Sequence of chain 46.D:
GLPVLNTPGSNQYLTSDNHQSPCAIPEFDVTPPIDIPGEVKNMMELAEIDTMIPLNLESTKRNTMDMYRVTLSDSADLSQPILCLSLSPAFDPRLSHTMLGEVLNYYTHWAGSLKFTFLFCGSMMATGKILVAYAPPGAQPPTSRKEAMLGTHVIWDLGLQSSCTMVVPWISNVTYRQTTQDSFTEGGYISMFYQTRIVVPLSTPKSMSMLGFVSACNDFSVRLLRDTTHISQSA

Binding-site contacts:
Ligand atom C21 contacts residue PHE236 of chain 46.B at 3.4 Å (hydrophobic).
Ligand atom C12 contacts residue PHE236 of chain 46.B at 3.8 Å (hydrophobic).
Ligand atom C19 contacts residue TYR110 of chain 46.B at 3.7 Å (hydrophobic).
Ligand atom N4 contacts residue LEU239 of chain 46.B at 3.8 Å.
Ligand atom C20 contacts residue PHE236 of chain 46.B at 3.2 Å (hydrophobic).
Ligand atom C8 contacts residue PHE132 of chain 46.B at 3.4 Å (hydrophobic).
Ligand atom C8 contacts residue ILE108 of chain 46.B at 3.8 Å (hydrophobic).
Ligand atom N3 contacts residue ILE192 of chain 46.B at 3.8 Å.
Ligand atom C7 contacts residue PHE132 of chain 46.B at 3.6 Å (hydrophobic).
Ligand atom C19 contacts residue PHE236 of chain 46.B at 3.5 Å (hydrophobic).
Ligand atom C9 contacts residue ILE108 of chain 46.B at 3.5 Å (hydrophobic).
Ligand atom C20 contacts residue TYR110 of chain 46.B at 3.5 Å (hydrophobic).
Ligand atom C22 contacts residue PHE236 of chain 46.B at 3.9 Å (hydrophobic).
Ligand atom C10 contacts residue VAL194 of chain 46.B at 3.7 Å (hydrophobic).
Ligand atom C22 contacts residue TYR203 of chain 46.B at 3.5 Å (hydrophobic).
Ligand atom N4 contacts residue ILE192 of chain 46.B at 3.6 Å.
Ligand atom O24 contacts residue TYR110 of chain 46.B at 3.9 Å.
Ligand atom C3 contacts residue PRO179 of chain 46.B at 3.7 Å (hydrophobic).
Ligand atom C27 contacts residue THR109 of chain 46.B at 3.5 Å.
Ligand atom C1 contacts residue PRO179 of chain 46.B at 3.9 Å (hydrophobic).
Ligand atom C23 contacts residue PHE236 of chain 46.B at 3.5 Å (hydrophobic).
Ligand atom C4 contacts residue TYR157 of chain 46.B at 3.4 Å (hydrophobic).
Ligand atom O25 contacts residue TYR110 of chain 46.B at 3.0 Å.
Ligand atom C11 contacts residue TYR157 of chain 46.B at 3.6 Å (hydrophobic).
Ligand atom N6 contacts residue VAL194 of chain 46.B at 3.7 Å.
Ligand atom C26 contacts residue THR109 of chain 46.B at 3.7 Å.
Ligand atom C11 contacts residue VAL194 of chain 46.B at 3.7 Å (hydrophobic).
Ligand atom C14 contacts residue PHE236 of chain 46.B at 3.9 Å (hydrophobic).
Ligand atom C4 contacts residue ALA24 of chain 46.D at 3.8 Å (hydrophobic).
Ligand atom C9 contacts residue TYR157 of chain 46.B at 3.8 Å (hydrophobic).
Ligand atom C3 contacts residue TYR157 of chain 46.B at 3.5 Å (hydrophobic).
Ligand atom C3 contacts residue ALA24 of chain 46.D at 3.7 Å (hydrophobic).
Ligand atom C14 contacts residue VAL197 of chain 46.B at 3.6 Å (hydrophobic).
Ligand atom C23 contacts residue TYR110 of chain 46.B at 3.3 Å (hydrophobic).
Ligand atom O24 contacts residue PHE236 of chain 46.B at 3.7 Å.
Ligand atom C1 contacts residue ILE155 of chain 46.B at 3.7 Å (hydrophobic).
Ligand atom C13 contacts residue VAL197 of chain 46.B at 3.6 Å (hydrophobic).
Ligand atom C21 contacts residue TYR203 of chain 46.B at 3.8 Å (hydrophobic).
Ligand atom C10 contacts residue TYR157 of chain 46.B at 3.6 Å (hydrophobic).
Ligand atom C1 contacts residue ILE181 of chain 46.B at 3.4 Å (hydrophobic).

A protein and the small-molecule ligand that binds it are described below.
Small molecule (SMILES): CCOC(=O)c1ccc(OCCCCC2CCN(c3ccc(C)nn3)CC2)cc1

Sequence of chain 47.D:
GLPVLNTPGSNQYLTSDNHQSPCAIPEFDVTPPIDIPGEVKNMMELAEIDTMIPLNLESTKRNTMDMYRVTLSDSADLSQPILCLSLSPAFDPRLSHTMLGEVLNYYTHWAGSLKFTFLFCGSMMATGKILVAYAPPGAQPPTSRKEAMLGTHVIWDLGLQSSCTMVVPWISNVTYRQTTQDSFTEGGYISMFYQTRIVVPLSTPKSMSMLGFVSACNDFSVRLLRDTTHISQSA

Sequence of chain 46.B:
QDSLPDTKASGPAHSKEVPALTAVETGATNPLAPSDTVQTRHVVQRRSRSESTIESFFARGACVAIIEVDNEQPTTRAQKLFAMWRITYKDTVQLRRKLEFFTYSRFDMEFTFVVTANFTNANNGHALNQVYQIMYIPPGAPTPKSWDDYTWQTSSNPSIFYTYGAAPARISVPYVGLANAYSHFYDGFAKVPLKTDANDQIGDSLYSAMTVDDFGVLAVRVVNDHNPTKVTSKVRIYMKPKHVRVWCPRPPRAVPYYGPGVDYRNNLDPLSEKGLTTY